Binding-site contacts:
Ligand atom O4 contacts residue ALA120 of chain 3.B at 3.1 Å (h-bond).
Ligand atom O5 contacts residue TYR188 of chain 3.B at 3.6 Å.
Ligand atom P1 contacts residue ARG88 of chain 3.B at 3.6 Å.
Ligand atom C4 contacts residue TYR92 of chain 3.B at 3.5 Å (hydrophobic).
Ligand atom N1 contacts residue THR230 of chain 3.B at 3.5 Å (h-bond).
Ligand atom N1 contacts residue ALA121 of chain 3.B at 3.6 Å.
Ligand atom O2 contacts residue SER208 of chain 3.B at 2.5 Å (h-bond).
Ligand atom O4 contacts residue ASN119 of chain 3.B at 3.4 Å.
Ligand atom C11 contacts residue GLY122 of chain 3.B at 3.5 Å.
Ligand atom O4 contacts residue SER36 of chain 3.B at 2.6 Å (h-bond).
Ligand atom O3 contacts residue GLY35 of chain 3.B at 3.5 Å.
Ligand atom N1 contacts residue ASN231 of chain 3.B at 2.9 Å (h-bond).
Ligand atom O1 contacts residue HIS243 of chain 3.B at 3.5 Å.
Ligand atom O5 contacts residue GLY122 of chain 3.B at 3.7 Å.
Ligand atom C13 contacts residue GLU189 of chain 3.B at 3.1 Å.
Ligand atom C14 contacts residue VAL205 of chain 3.B at 3.6 Å (hydrophobic).
Ligand atom O1 contacts residue PHE153 of chain 2.B at 3.1 Å.
Ligand atom C10 contacts residue THR230 of chain 3.B at 3.3 Å.
Ligand atom N3 contacts residue MET207 of chain 3.B at 3.6 Å.
Ligand atom O2 contacts residue ARG88 of chain 3.B at 3.5 Å (salt-bridge).
Ligand atom O2 contacts residue ASN119 of chain 3.B at 3.2 Å.
Ligand atom C1 contacts residue TYR188 of chain 3.B at 2.8 Å (hydrophobic).
Ligand atom N3 contacts residue VAL205 of chain 3.B at 3.7 Å.
Ligand atom O3 contacts residue SER36 of chain 3.B at 3.6 Å (h-bond).
Ligand atom N2 contacts residue VAL205 of chain 3.B at 3.7 Å.
Ligand atom N1 contacts residue GLY122 of chain 3.B at 3.3 Å (h-bond).
Ligand atom N2 contacts residue GLU189 of chain 3.B at 2.7 Å (salt-bridge).
Ligand atom O4 contacts residue GLY35 of chain 3.B at 3.7 Å.
Ligand atom C7 contacts residue HIS90 of chain 3.B at 3.5 Å.
Ligand atom C3 contacts residue PHE153 of chain 2.B at 3.5 Å (hydrophobic).
Ligand atom N3 contacts residue GLY206 of chain 3.B at 3.5 Å.
Ligand atom O3 contacts residue ARG88 of chain 3.B at 2.9 Å (salt-bridge).
Ligand atom O5 contacts residue ASN231 of chain 3.B at 2.9 Å (h-bond).
Ligand atom C10 contacts residue ALA121 of chain 3.B at 3.6 Å (hydrophobic).
Ligand atom P1 contacts residue HIS90 of chain 3.B at 3.6 Å.
Ligand atom C12 contacts residue GLU189 of chain 3.B at 3.7 Å.
Ligand atom C10 contacts residue ASN231 of chain 3.B at 3.7 Å.
Ligand atom S1 contacts residue ALA120 of chain 3.B at 3.2 Å (h-bond).
Ligand atom O3 contacts residue HIS90 of chain 3.B at 2.6 Å (h-bond).
Ligand atom C12 contacts residue TYR188 of chain 3.B at 3.7 Å (hydrophobic).

Sequence of chain 2.B:
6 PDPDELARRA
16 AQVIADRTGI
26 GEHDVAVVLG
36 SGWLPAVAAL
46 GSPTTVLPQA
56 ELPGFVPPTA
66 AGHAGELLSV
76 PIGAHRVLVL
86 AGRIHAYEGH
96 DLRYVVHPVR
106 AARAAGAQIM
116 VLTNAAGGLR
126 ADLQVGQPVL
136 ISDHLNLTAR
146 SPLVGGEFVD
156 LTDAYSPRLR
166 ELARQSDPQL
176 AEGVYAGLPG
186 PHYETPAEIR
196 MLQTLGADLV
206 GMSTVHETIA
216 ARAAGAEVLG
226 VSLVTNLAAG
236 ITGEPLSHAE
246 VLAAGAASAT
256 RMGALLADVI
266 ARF

The small molecule below binds the protein below.
Small molecule (SMILES): COc1ccc(/C=C/P(=O)(O)O)c(Sc2c[nH]c3c(=O)[nH]cnc23)c1

Sequence of chain 3.B:
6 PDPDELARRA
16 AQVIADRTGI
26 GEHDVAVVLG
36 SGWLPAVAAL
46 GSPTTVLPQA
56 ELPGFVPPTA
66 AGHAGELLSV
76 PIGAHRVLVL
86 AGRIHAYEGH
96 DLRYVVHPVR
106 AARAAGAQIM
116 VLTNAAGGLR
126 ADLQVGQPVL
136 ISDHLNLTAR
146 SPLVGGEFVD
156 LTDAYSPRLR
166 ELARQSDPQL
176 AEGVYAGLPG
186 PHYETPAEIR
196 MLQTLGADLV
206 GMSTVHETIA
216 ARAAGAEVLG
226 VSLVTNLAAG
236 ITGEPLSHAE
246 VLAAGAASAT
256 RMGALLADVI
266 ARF